Sequence of chain 29.E:
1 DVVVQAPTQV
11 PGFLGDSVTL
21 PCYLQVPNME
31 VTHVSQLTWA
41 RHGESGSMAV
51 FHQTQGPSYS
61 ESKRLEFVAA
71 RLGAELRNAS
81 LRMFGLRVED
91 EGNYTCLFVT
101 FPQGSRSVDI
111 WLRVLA

Binding-site contacts:
Ligand atom C6 contacts residue ALA69 of chain 29.E at 4.1 Å (hydrophobic).
Ligand atom C4 contacts residue ASN78 of chain 29.E at 4.2 Å.
Ligand atom C7 contacts residue TYR23 of chain 29.E at 4.0 Å (hydrophobic).
Ligand atom O7 contacts residue TYR23 of chain 29.E at 4.2 Å.
Ligand atom O6 contacts residue VAL68 of chain 29.E at 3.8 Å.
Ligand atom C1 contacts residue ASN78 of chain 29.E at 1.4 Å.
Ligand atom C5 contacts residue ALA69 of chain 29.E at 4.4 Å (hydrophobic).
Ligand atom C6 contacts residue ASN78 of chain 29.E at 4.5 Å.
Ligand atom N2 contacts residue ASN78 of chain 29.E at 3.2 Å (h-bond).
Ligand atom C1 contacts residue ALA69 of chain 29.E at 4.3 Å (hydrophobic).
Ligand atom C5 contacts residue SER80 of chain 29.E at 4.0 Å.
Ligand atom C5 contacts residue VAL68 of chain 29.E at 4.4 Å (hydrophobic).
Ligand atom C5 contacts residue ASN78 of chain 29.E at 3.5 Å.
Ligand atom O5 contacts residue ALA69 of chain 29.E at 3.5 Å.
Ligand atom C8 contacts residue TYR23 of chain 29.E at 3.3 Å (hydrophobic).
Ligand atom C7 contacts residue ASN78 of chain 29.E at 3.9 Å.
Ligand atom C1 contacts residue SER80 of chain 29.E at 3.8 Å.
Ligand atom C3 contacts residue ASN78 of chain 29.E at 4.0 Å.
Ligand atom O6 contacts residue ALA69 of chain 29.E at 4.0 Å.
Ligand atom O5 contacts residue ASN78 of chain 29.E at 2.2 Å (h-bond).
Ligand atom C6 contacts residue VAL68 of chain 29.E at 3.1 Å (hydrophobic).
Ligand atom C2 contacts residue ASN78 of chain 29.E at 2.7 Å.
Ligand atom O5 contacts residue SER80 of chain 29.E at 4.1 Å.
Ligand atom O7 contacts residue ASN78 of chain 29.E at 4.0 Å.

The small molecule below binds the protein below.
Small molecule (SMILES): CC(=O)N[C@H]1[C@H](O[C@H]2[C@H](O)[C@@H](NC(C)=O)CO[C@@H]2CO)O[C@H](CO)[C@@H](O[C@@H]2O[C@H](CO)[C@@H](O)[C@H](O)[C@@H]2O)[C@@H]1O